Sequence of chain 1.E:
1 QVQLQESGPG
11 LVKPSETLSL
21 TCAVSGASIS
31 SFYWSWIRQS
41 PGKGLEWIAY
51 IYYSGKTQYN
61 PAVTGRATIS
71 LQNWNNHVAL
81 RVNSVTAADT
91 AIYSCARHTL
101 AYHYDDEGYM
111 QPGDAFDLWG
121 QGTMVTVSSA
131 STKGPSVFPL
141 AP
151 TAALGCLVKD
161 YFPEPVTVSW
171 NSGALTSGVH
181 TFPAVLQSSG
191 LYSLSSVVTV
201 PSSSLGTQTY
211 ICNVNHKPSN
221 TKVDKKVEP

Binding-site contacts:
Ligand atom C7 contacts residue ASN133 of chain 1.D at 3.9 Å.
Ligand atom C3 contacts residue ASN133 of chain 1.D at 3.8 Å.
Ligand atom N2 contacts residue ASN133 of chain 1.D at 2.9 Å (h-bond).
Ligand atom C8 contacts residue TRP74 of chain 1.E at 3.3 Å (hydrophobic).
Ligand atom C4 contacts residue TRP74 of chain 1.E at 3.4 Å (hydrophobic).
Ligand atom O5 contacts residue TRP74 of chain 1.E at 3.8 Å.
Ligand atom C2 contacts residue ASN133 of chain 1.D at 2.4 Å.
Ligand atom C8 contacts residue GLN132 of chain 1.D at 4.1 Å.
Ligand atom O2 contacts residue TRP74 of chain 1.E at 3.2 Å.
Ligand atom O6 contacts residue ASN133 of chain 1.D at 4.4 Å.
Ligand atom C2 contacts residue TRP74 of chain 1.E at 3.2 Å (hydrophobic).
Ligand atom C4 contacts residue ASN133 of chain 1.D at 4.2 Å.
Ligand atom C6 contacts residue TRP74 of chain 1.E at 4.2 Å (hydrophobic).
Ligand atom C1 contacts residue TRP74 of chain 1.E at 4.4 Å (hydrophobic).
Ligand atom N2 contacts residue TRP74 of chain 1.E at 3.9 Å.
Ligand atom C1 contacts residue TRP74 of chain 1.E at 3.2 Å (hydrophobic).
Ligand atom O3 contacts residue TRP74 of chain 1.E at 3.2 Å.
Ligand atom O5 contacts residue ASN133 of chain 1.D at 2.3 Å (h-bond).
Ligand atom O4 contacts residue TRP74 of chain 1.E at 2.7 Å (h-bond).
Ligand atom N2 contacts residue GLN132 of chain 1.D at 3.9 Å.
Ligand atom C7 contacts residue TRP74 of chain 1.E at 4.0 Å (hydrophobic).
Ligand atom C1 contacts residue ASN133 of chain 1.D at 1.4 Å.
Ligand atom C1 contacts residue ASN152 of chain 1.D at 4.3 Å.
Ligand atom C3 contacts residue TRP74 of chain 1.E at 3.5 Å (hydrophobic).
Ligand atom C5 contacts residue TRP74 of chain 1.E at 4.0 Å (hydrophobic).
Ligand atom C5 contacts residue ASN133 of chain 1.D at 3.6 Å.
Ligand atom O7 contacts residue ASN133 of chain 1.D at 4.3 Å.
Ligand atom C6 contacts residue TRP74 of chain 1.E at 4.5 Å (hydrophobic).
Ligand atom C2 contacts residue TRP74 of chain 1.E at 4.3 Å (hydrophobic).
Ligand atom O5 contacts residue TRP74 of chain 1.E at 3.2 Å.

Sequence of chain 1.D:
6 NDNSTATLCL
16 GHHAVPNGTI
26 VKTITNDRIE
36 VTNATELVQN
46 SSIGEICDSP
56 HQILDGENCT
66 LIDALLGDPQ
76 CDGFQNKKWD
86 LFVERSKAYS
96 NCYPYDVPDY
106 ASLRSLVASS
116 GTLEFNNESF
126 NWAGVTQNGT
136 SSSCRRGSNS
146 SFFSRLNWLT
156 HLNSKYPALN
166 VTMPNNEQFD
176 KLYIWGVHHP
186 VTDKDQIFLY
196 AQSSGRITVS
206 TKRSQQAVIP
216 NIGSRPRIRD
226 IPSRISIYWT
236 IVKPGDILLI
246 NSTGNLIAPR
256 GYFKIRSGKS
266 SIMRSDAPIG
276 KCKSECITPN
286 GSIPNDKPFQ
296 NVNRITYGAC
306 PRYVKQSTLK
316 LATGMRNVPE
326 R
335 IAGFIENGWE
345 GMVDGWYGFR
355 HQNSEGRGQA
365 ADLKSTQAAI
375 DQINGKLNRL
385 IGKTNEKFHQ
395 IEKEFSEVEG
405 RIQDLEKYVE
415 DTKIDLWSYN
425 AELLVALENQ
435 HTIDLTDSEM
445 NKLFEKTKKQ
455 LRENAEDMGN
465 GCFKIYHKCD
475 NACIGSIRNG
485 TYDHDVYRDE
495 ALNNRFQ

A small-molecule ligand and the protein it binds are described below.
Small molecule (SMILES): CC(=O)N[C@H]1[C@H](O[C@H]2[C@H](O)[C@@H](NC(C)=O)CO[C@@H]2CO)O[C@H](CO)[C@@H](O[C@@H]2O[C@H](CO)[C@@H](O)[C@H](O)[C@@H]2O)[C@@H]1O